Sequence of chain 20.E:
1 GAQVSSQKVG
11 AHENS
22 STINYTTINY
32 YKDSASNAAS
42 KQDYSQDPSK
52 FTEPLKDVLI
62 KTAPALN

This small molecule binds to this protein.
Small molecule (SMILES): CC[C@H](C)[C@H](N)C(=O)N[C@@H](CO)C(=O)N[C@@H](CCC(=O)O)C(=O)N[C@H](C=O)C(C)C

Binding-site contacts:
Ligand atom C contacts residue ALA2 of chain 20.E at 4.2 Å (hydrophobic).
Ligand atom CB contacts residue GLN3 of chain 20.E at 4.1 Å.
Ligand atom O contacts residue VAL4 of chain 20.E at 4.2 Å.
Ligand atom O contacts residue VAL4 of chain 20.E at 4.4 Å.
Ligand atom N contacts residue VAL4 of chain 20.E at 3.0 Å (h-bond).
Ligand atom CG2 contacts residue SER5 of chain 20.E at 3.2 Å.
Ligand atom CG2 contacts residue VAL4 of chain 20.E at 3.4 Å (hydrophobic).
Ligand atom C contacts residue GLN3 of chain 20.E at 3.8 Å.
Ligand atom CG2 contacts residue ALA2 of chain 20.E at 4.3 Å (hydrophobic).
Ligand atom CA contacts residue VAL4 of chain 20.E at 3.5 Å (hydrophobic).
Ligand atom O contacts residue GLN3 of chain 20.E at 3.0 Å (h-bond).
Ligand atom CG2 contacts residue GLN3 of chain 20.E at 3.9 Å.
Ligand atom OE2 contacts residue VAL4 of chain 20.E at 3.6 Å.
Ligand atom N contacts residue ALA2 of chain 20.E at 2.8 Å (h-bond).
Ligand atom C contacts residue VAL4 of chain 20.E at 3.5 Å (hydrophobic).
Ligand atom C contacts residue VAL4 of chain 20.E at 4.4 Å (hydrophobic).
Ligand atom N contacts residue ALA2 of chain 20.E at 4.3 Å.
Ligand atom CA contacts residue VAL4 of chain 20.E at 4.0 Å (hydrophobic).
Ligand atom CD contacts residue VAL4 of chain 20.E at 3.8 Å (hydrophobic).
Ligand atom CA contacts residue ALA2 of chain 20.E at 3.8 Å (hydrophobic).
Ligand atom CA contacts residue ALA2 of chain 20.E at 3.4 Å (hydrophobic).
Ligand atom CB contacts residue ALA2 of chain 20.E at 4.0 Å (hydrophobic).
Ligand atom OG contacts residue GLN3 of chain 20.E at 3.3 Å (h-bond).
Ligand atom CA contacts residue GLN3 of chain 20.E at 4.3 Å.
Ligand atom CB contacts residue VAL4 of chain 20.E at 4.2 Å (hydrophobic).
Ligand atom CB contacts residue ALA2 of chain 20.E at 3.5 Å (hydrophobic).
Ligand atom N contacts residue GLN3 of chain 20.E at 4.5 Å.
Ligand atom CB contacts residue GLN3 of chain 20.E at 3.6 Å.
Ligand atom C contacts residue VAL4 of chain 20.E at 4.5 Å (hydrophobic).
Ligand atom C contacts residue ALA2 of chain 20.E at 3.6 Å (hydrophobic).
Ligand atom CB contacts residue VAL4 of chain 20.E at 4.0 Å (hydrophobic).
Ligand atom CG1 contacts residue GLN3 of chain 20.E at 3.0 Å.
Ligand atom OE1 contacts residue VAL4 of chain 20.E at 3.3 Å (h-bond).
Ligand atom N contacts residue VAL4 of chain 20.E at 4.1 Å.